The protein below binds the small molecule below.
Small molecule (SMILES): CSCC[C@H](NC(=O)[C@H](COP(=O)(O)O)NC(=O)[C@H](CO)NC(=O)[C@H](CO)NC(=O)[C@@H](N)CCCNC(N)=[NH2+])C(=O)N[C@@H](C)C(=O)N[C@@H](C)C=O

Sequence of chain 1.E:
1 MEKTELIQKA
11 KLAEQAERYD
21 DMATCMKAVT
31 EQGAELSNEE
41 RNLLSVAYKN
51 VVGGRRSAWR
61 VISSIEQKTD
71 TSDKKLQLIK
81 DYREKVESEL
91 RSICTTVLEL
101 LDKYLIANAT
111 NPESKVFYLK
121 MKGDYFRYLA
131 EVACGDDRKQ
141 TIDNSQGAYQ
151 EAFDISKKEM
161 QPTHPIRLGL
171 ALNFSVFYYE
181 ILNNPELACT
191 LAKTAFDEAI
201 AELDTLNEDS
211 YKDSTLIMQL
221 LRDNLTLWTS

Binding-site contacts:
Ligand atom O1P contacts residue ARG127 of chain 1.E at 3.0 Å (salt-bridge).
Ligand atom CA contacts residue ASN173 of chain 1.E at 3.6 Å.
Ligand atom C contacts residue LEU172 of chain 1.E at 3.6 Å (hydrophobic).
Ligand atom N contacts residue LEU172 of chain 1.E at 3.4 Å.
Ligand atom N contacts residue ASN173 of chain 1.E at 2.9 Å (h-bond).
Ligand atom C contacts residue ASN224 of chain 1.E at 3.8 Å.
Ligand atom CB contacts residue GLU180 of chain 1.E at 3.5 Å.
Ligand atom CA contacts residue ASN224 of chain 1.E at 3.7 Å.
Ligand atom OG contacts residue TYR179 of chain 1.E at 3.5 Å.
Ligand atom O3P contacts residue TYR128 of chain 1.E at 3.7 Å.
Ligand atom O contacts residue ASN224 of chain 1.E at 2.7 Å (h-bond).
Ligand atom O3P contacts residue ARG56 of chain 1.E at 2.6 Å (salt-bridge).
Ligand atom N contacts residue ASN224 of chain 1.E at 3.0 Å (h-bond).
Ligand atom C contacts residue LEU227 of chain 1.E at 3.7 Å (hydrophobic).
Ligand atom CB contacts residue ASN173 of chain 1.E at 3.5 Å.
Ligand atom NH1 contacts residue GLU131 of chain 1.E at 3.1 Å (salt-bridge).
Ligand atom O2P contacts residue LYS49 of chain 1.E at 3.7 Å.
Ligand atom CA contacts residue LEU172 of chain 1.E at 3.6 Å (hydrophobic).
Ligand atom O3P contacts residue LYS49 of chain 1.E at 2.9 Å.
Ligand atom O contacts residue VAL176 of chain 1.E at 3.5 Å.
Ligand atom NH2 contacts residue GLU180 of chain 1.E at 3.7 Å.
Ligand atom O2P contacts residue TYR128 of chain 1.E at 2.5 Å (h-bond).
Ligand atom P contacts residue TYR128 of chain 1.E at 3.7 Å.
Ligand atom CZ contacts residue ARG60 of chain 1.E at 3.1 Å.
Ligand atom NE contacts residue ARG60 of chain 1.E at 3.2 Å (salt-bridge).
Ligand atom NH1 contacts residue ARG56 of chain 1.E at 3.3 Å (salt-bridge).
Ligand atom CB contacts residue ASN224 of chain 1.E at 3.5 Å.
Ligand atom O contacts residue LEU227 of chain 1.E at 3.6 Å.
Ligand atom O1P contacts residue ARG56 of chain 1.E at 2.9 Å (salt-bridge).
Ligand atom O2P contacts residue ARG127 of chain 1.E at 2.7 Å (salt-bridge).
Ligand atom OG contacts residue GLU180 of chain 1.E at 2.9 Å (salt-bridge).
Ligand atom CB contacts residue ASN173 of chain 1.E at 3.6 Å.
Ligand atom O contacts residue LEU172 of chain 1.E at 3.6 Å.
Ligand atom P contacts residue ARG56 of chain 1.E at 3.6 Å.
Ligand atom C contacts residue ASN173 of chain 1.E at 3.7 Å.
Ligand atom N contacts residue GLU180 of chain 1.E at 3.6 Å (salt-bridge).
Ligand atom O contacts residue LYS49 of chain 1.E at 3.2 Å (salt-bridge).
Ligand atom SD contacts residue GLY169 of chain 1.E at 3.7 Å.
Ligand atom OG contacts residue TRP228 of chain 1.E at 2.8 Å (h-bond).
Ligand atom NH1 contacts residue ARG60 of chain 1.E at 2.9 Å (salt-bridge).